Binding-site contacts:
Ligand atom C2' contacts residue THR226 of chain 14.A at 3.4 Å.
Ligand atom C2' contacts residue SER210 of chain 14.A at 3.2 Å.
Ligand atom C1' contacts residue THR226 of chain 14.A at 3.1 Å.
Ligand atom C3 contacts residue VAL106 of chain 14.A at 4.3 Å (hydrophobic).
Ligand atom C1 contacts residue ARG207 of chain 14.A at 4.1 Å.
Ligand atom C1 contacts residue GLY208 of chain 14.A at 4.2 Å.
Ligand atom C1' contacts residue SER210 of chain 14.A at 3.1 Å.
Ligand atom O1P contacts residue SER210 of chain 14.A at 2.7 Å (h-bond).
Ligand atom C2 contacts residue HIS105 of chain 14.A at 3.0 Å.
Ligand atom C1 contacts residue SER210 of chain 14.A at 3.3 Å.
Ligand atom C3 contacts residue LEU87 of chain 14.A at 3.2 Å (hydrophobic).
Ligand atom C3 contacts residue GLY208 of chain 14.A at 3.7 Å.
Ligand atom C3' contacts residue ALA227 of chain 14.A at 3.7 Å (hydrophobic).
Ligand atom P contacts residue ARG207 of chain 14.A at 4.0 Å.
Ligand atom C2 contacts residue SER210 of chain 14.A at 3.8 Å.
Ligand atom C1 contacts residue HIS105 of chain 14.A at 3.9 Å.
Ligand atom C1' contacts residue ILE228 of chain 14.A at 4.0 Å (hydrophobic).
Ligand atom O2P contacts residue ARG207 of chain 14.A at 4.3 Å.
Ligand atom O1P contacts residue GLY208 of chain 14.A at 3.9 Å.
Ligand atom O3P contacts residue SER210 of chain 14.A at 2.4 Å (h-bond).
Ligand atom O1P contacts residue HIS105 of chain 14.A at 4.1 Å.
Ligand atom O3P contacts residue GLY208 of chain 14.A at 2.6 Å (h-bond).
Ligand atom C3' contacts residue ILE228 of chain 14.A at 3.3 Å (hydrophobic).
Ligand atom O3P contacts residue ASN209 of chain 14.A at 3.1 Å (h-bond).
Ligand atom O2P contacts residue ASN206 of chain 14.A at 3.5 Å (h-bond).
Ligand atom P contacts residue SER210 of chain 14.A at 1.4 Å.
Ligand atom O2P contacts residue THR226 of chain 14.A at 3.3 Å (h-bond).
Ligand atom O2P contacts residue SER210 of chain 14.A at 2.4 Å (h-bond).
Ligand atom P contacts residue THR226 of chain 14.A at 3.9 Å.
Ligand atom O3P contacts residue ASN206 of chain 14.A at 3.1 Å (h-bond).
Ligand atom C1' contacts residue ALA227 of chain 14.A at 3.5 Å (hydrophobic).
Ligand atom C3' contacts residue ASN206 of chain 14.A at 4.3 Å.
Ligand atom P contacts residue GLY208 of chain 14.A at 3.8 Å.
Ligand atom C3 contacts residue SER210 of chain 14.A at 3.5 Å.
Ligand atom C2' contacts residue HIS105 of chain 14.A at 3.9 Å.
Ligand atom C2' contacts residue ALA227 of chain 14.A at 3.9 Å (hydrophobic).
Ligand atom P contacts residue HIS105 of chain 14.A at 4.0 Å.
Ligand atom O1P contacts residue ARG207 of chain 14.A at 3.5 Å.
Ligand atom P contacts residue ASN206 of chain 14.A at 3.9 Å.
Ligand atom O3P contacts residue ARG207 of chain 14.A at 3.5 Å.

Sequence of chain 14.A:
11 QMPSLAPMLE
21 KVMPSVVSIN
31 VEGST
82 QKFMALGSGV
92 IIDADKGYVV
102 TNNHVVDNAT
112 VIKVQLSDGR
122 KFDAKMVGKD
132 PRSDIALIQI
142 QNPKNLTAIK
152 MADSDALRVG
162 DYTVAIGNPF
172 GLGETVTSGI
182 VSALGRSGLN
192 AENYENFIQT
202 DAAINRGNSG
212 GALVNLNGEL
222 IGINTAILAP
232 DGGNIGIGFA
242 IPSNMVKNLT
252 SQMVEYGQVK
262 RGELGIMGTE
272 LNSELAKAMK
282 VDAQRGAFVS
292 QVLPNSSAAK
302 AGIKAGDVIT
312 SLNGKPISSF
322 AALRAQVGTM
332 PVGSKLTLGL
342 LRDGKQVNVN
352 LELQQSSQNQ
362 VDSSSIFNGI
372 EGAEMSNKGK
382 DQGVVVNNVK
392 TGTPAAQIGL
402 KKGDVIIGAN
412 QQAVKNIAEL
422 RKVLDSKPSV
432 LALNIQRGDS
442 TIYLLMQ

The protein below binds the small molecule below.
Small molecule (SMILES): CC(C)O[PH](=O)OC(C)C